Sequence of chain 1.D:
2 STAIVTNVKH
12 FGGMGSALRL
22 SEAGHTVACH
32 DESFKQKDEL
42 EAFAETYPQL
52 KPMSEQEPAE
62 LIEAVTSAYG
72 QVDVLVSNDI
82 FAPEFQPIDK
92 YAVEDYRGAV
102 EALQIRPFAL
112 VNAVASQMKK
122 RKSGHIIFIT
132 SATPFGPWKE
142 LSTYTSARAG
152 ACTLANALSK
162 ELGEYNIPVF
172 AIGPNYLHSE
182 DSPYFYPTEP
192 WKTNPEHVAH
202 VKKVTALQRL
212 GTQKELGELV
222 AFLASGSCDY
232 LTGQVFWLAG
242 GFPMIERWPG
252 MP

Sequence of chain 1.B:
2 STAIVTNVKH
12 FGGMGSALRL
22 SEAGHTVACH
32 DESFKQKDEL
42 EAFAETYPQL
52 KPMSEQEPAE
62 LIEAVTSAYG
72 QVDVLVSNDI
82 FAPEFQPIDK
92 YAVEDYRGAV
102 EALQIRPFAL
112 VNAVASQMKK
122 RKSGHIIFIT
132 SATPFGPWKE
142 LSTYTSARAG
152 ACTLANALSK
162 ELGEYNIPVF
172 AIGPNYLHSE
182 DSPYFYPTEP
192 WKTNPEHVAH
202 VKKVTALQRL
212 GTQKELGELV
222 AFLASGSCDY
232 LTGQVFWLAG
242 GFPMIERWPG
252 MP

Binding-site contacts:
Ligand atom N1 contacts residue TRP249 of chain 1.D at 3.8 Å.
Ligand atom C6 contacts residue TRP249 of chain 1.D at 3.4 Å (hydrophobic).
Ligand atom C3 contacts residue TYR145 of chain 1.B at 2.9 Å (hydrophobic).
Ligand atom C5 contacts residue TYR187 of chain 1.B at 3.6 Å (hydrophobic).
Ligand atom C4 contacts residue TYR187 of chain 1.B at 4.3 Å (hydrophobic).
Ligand atom O3 contacts residue TYR187 of chain 1.B at 4.3 Å.
Ligand atom C6 contacts residue TRP139 of chain 1.B at 3.3 Å (hydrophobic).
Ligand atom C2 contacts residue TYR145 of chain 1.B at 3.6 Å (hydrophobic).
Ligand atom O2 contacts residue TRP249 of chain 1.D at 3.3 Å.
Ligand atom C4 contacts residue TYR145 of chain 1.B at 3.8 Å (hydrophobic).
Ligand atom C2 contacts residue PHE186 of chain 1.B at 3.2 Å (hydrophobic).
Ligand atom C8 contacts residue PHE12 of chain 1.B at 4.0 Å (hydrophobic).
Ligand atom C7 contacts residue TYR145 of chain 1.B at 4.0 Å (hydrophobic).
Ligand atom O3 contacts residue PRO175 of chain 1.B at 3.6 Å.
Ligand atom C4 contacts residue PHE186 of chain 1.B at 4.2 Å (hydrophobic).
Ligand atom C8 contacts residue PRO175 of chain 1.B at 3.2 Å (hydrophobic).
Ligand atom C4 contacts residue ASN176 of chain 1.B at 4.0 Å.
Ligand atom O2 contacts residue PHE86 of chain 1.B at 3.2 Å.
Ligand atom O3 contacts residue ASN176 of chain 1.B at 4.2 Å.
Ligand atom O2 contacts residue LEU142 of chain 1.B at 4.2 Å.
Ligand atom O3 contacts residue PHE12 of chain 1.B at 3.5 Å.
Ligand atom C1 contacts residue TRP249 of chain 1.D at 4.0 Å (hydrophobic).
Ligand atom C7 contacts residue PRO175 of chain 1.B at 3.8 Å (hydrophobic).
Ligand atom C7 contacts residue SER132 of chain 1.B at 3.9 Å.
Ligand atom C5 contacts residue ASN176 of chain 1.B at 3.7 Å.
Ligand atom C5 contacts residue THR134 of chain 1.B at 4.2 Å.
Ligand atom N1 contacts residue PRO84 of chain 1.B at 4.1 Å.
Ligand atom O1 contacts residue PRO84 of chain 1.B at 3.1 Å.
Ligand atom N1 contacts residue LEU142 of chain 1.B at 4.3 Å.
Ligand atom C8 contacts residue TYR145 of chain 1.B at 3.2 Å (hydrophobic).
Ligand atom O3 contacts residue TYR145 of chain 1.B at 3.9 Å.
Ligand atom C1 contacts residue PHE186 of chain 1.B at 4.2 Å (hydrophobic).
Ligand atom C8 contacts residue SER132 of chain 1.B at 3.0 Å.
Ligand atom C7 contacts residue TYR187 of chain 1.B at 4.2 Å (hydrophobic).
Ligand atom C7 contacts residue ASN176 of chain 1.B at 3.4 Å.
Ligand atom O3 contacts residue PHE186 of chain 1.B at 3.6 Å.
Ligand atom C5 contacts residue TRP139 of chain 1.B at 3.5 Å (hydrophobic).
Ligand atom C3 contacts residue PHE186 of chain 1.B at 3.4 Å (hydrophobic).
Ligand atom C5 contacts residue TRP249 of chain 1.D at 4.0 Å (hydrophobic).
Ligand atom C6 contacts residue TYR187 of chain 1.B at 4.2 Å (hydrophobic).

This small molecule binds to this protein.
Small molecule (SMILES): O=[N+]([O-])c1ccc([C@H]2CO2)cc1